Sequence of chain 2.B:
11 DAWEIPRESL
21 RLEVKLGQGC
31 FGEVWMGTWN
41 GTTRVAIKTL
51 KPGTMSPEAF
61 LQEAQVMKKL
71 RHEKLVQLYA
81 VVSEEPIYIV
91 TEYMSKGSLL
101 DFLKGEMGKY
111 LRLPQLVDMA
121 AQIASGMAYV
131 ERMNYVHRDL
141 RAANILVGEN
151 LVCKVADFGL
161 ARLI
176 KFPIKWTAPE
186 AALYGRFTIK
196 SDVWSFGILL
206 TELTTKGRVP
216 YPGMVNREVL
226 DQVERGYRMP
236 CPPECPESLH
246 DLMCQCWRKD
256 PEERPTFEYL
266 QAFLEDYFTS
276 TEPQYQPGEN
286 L

Binding-site contacts:
Ligand atom C1 contacts residue GLY97 of chain 2.B at 3.8 Å.
Ligand atom C3 contacts residue TYR93 of chain 2.B at 3.8 Å (hydrophobic).
Ligand atom C17 contacts residue VAL34 of chain 2.B at 3.7 Å (hydrophobic).
Ligand atom C20 contacts residue LEU26 of chain 2.B at 3.7 Å (hydrophobic).
Ligand atom C3 contacts residue SER95 of chain 2.B at 3.8 Å.
Ligand atom O5 contacts residue TYR93 of chain 2.B at 3.5 Å.
Ligand atom N1 contacts residue GLU92 of chain 2.B at 3.2 Å (salt-bridge).
Ligand atom C28 contacts residue ASP101 of chain 2.B at 3.3 Å.
Ligand atom C25 contacts residue LEU26 of chain 2.B at 3.8 Å (hydrophobic).
Ligand atom C4 contacts residue LEU26 of chain 2.B at 3.8 Å (hydrophobic).
Ligand atom C9 contacts residue ALA46 of chain 2.B at 3.9 Å (hydrophobic).
Ligand atom C15 contacts residue PHE158 of chain 2.B at 3.8 Å (hydrophobic).
Ligand atom C8 contacts residue ALA46 of chain 2.B at 3.5 Å (hydrophobic).
Ligand atom O4 contacts residue GLY27 of chain 2.B at 3.6 Å.
Ligand atom C3 contacts residue MET94 of chain 2.B at 3.4 Å (hydrophobic).
Ligand atom C3 contacts residue LEU26 of chain 2.B at 3.7 Å (hydrophobic).
Ligand atom C26 contacts residue GLN28 of chain 2.B at 3.6 Å.
Ligand atom C5 contacts residue LEU26 of chain 2.B at 3.8 Å (hydrophobic).
Ligand atom C27 contacts residue LEU146 of chain 2.B at 3.9 Å (hydrophobic).
Ligand atom C1 contacts residue LEU26 of chain 2.B at 3.8 Å (hydrophobic).
Ligand atom C3 contacts residue GLY97 of chain 2.B at 3.5 Å.
Ligand atom N1 contacts residue ALA46 of chain 2.B at 3.3 Å.
Ligand atom C8 contacts residue GLU92 of chain 2.B at 3.9 Å.
Ligand atom C2 contacts residue LEU26 of chain 2.B at 3.7 Å (hydrophobic).
Ligand atom C2 contacts residue GLY97 of chain 2.B at 3.6 Å.
Ligand atom C14 contacts residue PHE158 of chain 2.B at 3.8 Å (hydrophobic).
Ligand atom O5 contacts residue GLU92 of chain 2.B at 3.9 Å.
Ligand atom C10 contacts residue LEU146 of chain 2.B at 3.8 Å (hydrophobic).
Ligand atom N1 contacts residue LEU146 of chain 2.B at 3.6 Å.
Ligand atom C8 contacts residue LEU146 of chain 2.B at 3.9 Å (hydrophobic).
Ligand atom C4 contacts residue MET94 of chain 2.B at 3.2 Å (hydrophobic).
Ligand atom C8 contacts residue MET94 of chain 2.B at 3.8 Å (hydrophobic).
Ligand atom C27 contacts residue SER98 of chain 2.B at 3.4 Å.
Ligand atom C14 contacts residue LYS48 of chain 2.B at 3.6 Å.
Ligand atom C9 contacts residue LEU146 of chain 2.B at 3.6 Å (hydrophobic).
Ligand atom C4 contacts residue TYR93 of chain 2.B at 3.8 Å (hydrophobic).
Ligand atom O5 contacts residue ALA46 of chain 2.B at 3.8 Å.
Ligand atom O5 contacts residue MET94 of chain 2.B at 2.8 Å (h-bond).
Ligand atom C15 contacts residue LYS48 of chain 2.B at 3.6 Å.
Ligand atom N2 contacts residue VAL34 of chain 2.B at 3.8 Å.

This small molecule binds to this protein.
Small molecule (SMILES): CN[C@@H]1C[C@H]2O[C@@](C)([C@@H]1OC)n1c3ccccc3c3c4c(c5c6ccccc6n2c5c31)C(=O)NC4